Binding-site contacts:
Ligand atom C2 contacts residue VAL32 of chain 1.H at 3.8 Å (hydrophobic).
Ligand atom C1 contacts residue VAL32 of chain 1.H at 4.5 Å (hydrophobic).
Ligand atom C3 contacts residue MET38 of chain 1.I at 3.3 Å (hydrophobic).
Ligand atom O1 contacts residue VAL32 of chain 1.H at 3.4 Å.
Ligand atom P1 contacts residue VAL43 of chain 1.QB at 3.3 Å.
Ligand atom O2 contacts residue VAL43 of chain 1.QB at 3.2 Å (h-bond).
Ligand atom O1 contacts residue VAL43 of chain 1.QB at 3.9 Å.
Ligand atom C2 contacts residue VAL43 of chain 1.QB at 3.4 Å (hydrophobic).
Ligand atom C2 contacts residue LYS44 of chain 1.QB at 4.2 Å.
Ligand atom O3 contacts residue VAL43 of chain 1.QB at 3.0 Å (h-bond).
Ligand atom C1 contacts residue VAL35 of chain 1.H at 3.8 Å (hydrophobic).
Ligand atom O5 contacts residue MET39 of chain 1.I at 3.6 Å.
Ligand atom O5 contacts residue MET38 of chain 1.I at 3.9 Å.
Ligand atom C4 contacts residue MET39 of chain 1.I at 3.8 Å (hydrophobic).
Ligand atom C1 contacts residue VAL43 of chain 1.QB at 3.4 Å (hydrophobic).
Ligand atom O2 contacts residue LYS44 of chain 1.QB at 3.4 Å.
Ligand atom C4 contacts residue MET38 of chain 1.I at 3.8 Å (hydrophobic).
Ligand atom C3 contacts residue VAL32 of chain 1.H at 4.2 Å (hydrophobic).
Ligand atom O1 contacts residue MET38 of chain 1.I at 4.4 Å.

Sequence of chain 1.H:
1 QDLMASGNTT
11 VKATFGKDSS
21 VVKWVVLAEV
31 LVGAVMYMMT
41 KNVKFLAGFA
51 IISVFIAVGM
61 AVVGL

Sequence of chain 1.I:
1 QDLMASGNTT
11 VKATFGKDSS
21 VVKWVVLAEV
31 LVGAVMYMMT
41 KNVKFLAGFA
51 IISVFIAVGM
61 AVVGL

A protein and the small-molecule ligand that binds it are described below.
Small molecule (SMILES): CCOP(=O)(O)OC[C@H](O)CO

Sequence of chain 1.QB:
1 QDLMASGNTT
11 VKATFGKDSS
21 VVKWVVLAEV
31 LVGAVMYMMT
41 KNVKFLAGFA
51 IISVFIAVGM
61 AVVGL